Sequence of chain 1.B:
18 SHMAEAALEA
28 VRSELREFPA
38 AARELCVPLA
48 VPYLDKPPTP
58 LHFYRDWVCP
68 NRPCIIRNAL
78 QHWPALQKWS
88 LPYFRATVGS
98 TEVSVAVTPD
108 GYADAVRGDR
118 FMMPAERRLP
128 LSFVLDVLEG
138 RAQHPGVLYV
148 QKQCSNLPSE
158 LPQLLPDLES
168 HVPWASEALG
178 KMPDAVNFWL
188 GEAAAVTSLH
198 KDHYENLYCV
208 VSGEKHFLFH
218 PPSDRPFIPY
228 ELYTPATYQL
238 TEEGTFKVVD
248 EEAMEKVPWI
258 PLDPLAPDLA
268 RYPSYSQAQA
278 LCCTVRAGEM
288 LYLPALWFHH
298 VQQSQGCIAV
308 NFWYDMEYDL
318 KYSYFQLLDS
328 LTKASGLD

A small-molecule ligand and the protein it binds are described below.
Small molecule (SMILES): O=C(O)CCC(=O)C(=O)O

Binding-site contacts:
Ligand atom C1 contacts residue MN1 of chain 1.I at 2.8 Å.
Ligand atom O5 contacts residue HIS197 of chain 1.B at 3.1 Å (h-bond).
Ligand atom O2 contacts residue ASN203 of chain 1.B at 3.3 Å (h-bond).
Ligand atom C3 contacts residue TYR205 of chain 1.B at 3.7 Å (hydrophobic).
Ligand atom O4 contacts residue VAL298 of chain 1.B at 3.6 Å.
Ligand atom C4 contacts residue THR194 of chain 1.B at 3.4 Å.
Ligand atom C5 contacts residue TYR205 of chain 1.B at 3.9 Å (hydrophobic).
Ligand atom C1 contacts residue ASP199 of chain 1.B at 4.0 Å.
Ligand atom C4 contacts residue TRP186 of chain 1.B at 3.9 Å (hydrophobic).
Ligand atom C3 contacts residue TRP186 of chain 1.B at 3.8 Å (hydrophobic).
Ligand atom O3 contacts residue TYR146 of chain 1.B at 3.3 Å (h-bond).
Ligand atom O4 contacts residue LYS212 of chain 1.B at 3.7 Å.
Ligand atom O3 contacts residue TRP186 of chain 1.B at 3.8 Å.
Ligand atom C5 contacts residue VAL298 of chain 1.B at 3.6 Å (hydrophobic).
Ligand atom O5 contacts residue HIS296 of chain 1.B at 3.1 Å (h-bond).
Ligand atom O2 contacts residue TRP310 of chain 1.B at 3.1 Å.
Ligand atom C4 contacts residue VAL298 of chain 1.B at 3.6 Å (hydrophobic).
Ligand atom C1 contacts residue TRP310 of chain 1.B at 3.9 Å (hydrophobic).
Ligand atom O1 contacts residue ASN203 of chain 1.B at 2.7 Å (h-bond).
Ligand atom O4 contacts residue TYR146 of chain 1.B at 2.9 Å (h-bond).
Ligand atom O5 contacts residue MN1 of chain 1.I at 2.1 Å.
Ligand atom C2 contacts residue MN1 of chain 1.I at 2.8 Å.
Ligand atom O3 contacts residue VAL298 of chain 1.B at 3.7 Å.
Ligand atom O4 contacts residue THR194 of chain 1.B at 2.5 Å (h-bond).
Ligand atom C5 contacts residue TYR146 of chain 1.B at 3.4 Å (hydrophobic).
Ligand atom C1 contacts residue HIS296 of chain 1.B at 3.9 Å.
Ligand atom O1 contacts residue TYR205 of chain 1.B at 3.7 Å.
Ligand atom C5 contacts residue THR194 of chain 1.B at 3.3 Å.
Ligand atom C2 contacts residue HIS296 of chain 1.B at 3.8 Å.
Ligand atom O1 contacts residue MN1 of chain 1.I at 4.0 Å.
Ligand atom O3 contacts residue LYS212 of chain 1.B at 3.2 Å (salt-bridge).
Ligand atom O2 contacts residue ASP199 of chain 1.B at 2.8 Å (salt-bridge).
Ligand atom C5 contacts residue TRP186 of chain 1.B at 3.9 Å (hydrophobic).
Ligand atom O1 contacts residue ASN308 of chain 1.B at 3.6 Å.
Ligand atom O2 contacts residue HIS296 of chain 1.B at 3.4 Å (h-bond).
Ligand atom O2 contacts residue MN1 of chain 1.I at 2.1 Å.
Ligand atom O3 contacts residue TYR205 of chain 1.B at 2.7 Å (h-bond).
Ligand atom C1 contacts residue ASN203 of chain 1.B at 3.3 Å.
Ligand atom O1 contacts residue TRP186 of chain 1.B at 3.9 Å.
Ligand atom C5 contacts residue LYS212 of chain 1.B at 3.9 Å.